Binding-site contacts:
Ligand atom C2 contacts residue LYS7 of chain 2.A at 3.6 Å.
Ligand atom C12 contacts residue LEU102 of chain 2.A at 3.6 Å (hydrophobic).
Ligand atom C3 contacts residue LYS7 of chain 2.A at 3.7 Å.
Ligand atom C6 contacts residue LEU9 of chain 2.A at 3.9 Å (hydrophobic).
Ligand atom C13 contacts residue LEU102 of chain 2.A at 3.9 Å (hydrophobic).
Ligand atom C12 contacts residue SER109 of chain 2.A at 3.6 Å.
Ligand atom C10 contacts residue STL1 of chain 2.C at 0.9 Å.
Ligand atom O1 contacts residue LEU102 of chain 1.A at 3.7 Å.
Ligand atom C12 contacts residue SER109 of chain 1.A at 3.4 Å.
Ligand atom C10 contacts residue THR111 of chain 1.A at 3.8 Å.
Ligand atom C1 contacts residue LYS7 of chain 1.A at 3.8 Å.
Ligand atom C2 contacts residue LYS7 of chain 1.A at 3.6 Å.
Ligand atom C11 contacts residue SER109 of chain 1.A at 3.3 Å.
Ligand atom C2 contacts residue STL1 of chain 2.C at 0.0 Å.
Ligand atom C13 contacts residue STL1 of chain 2.C at 0.6 Å.
Ligand atom C9 contacts residue STL1 of chain 2.C at 0.8 Å.
Ligand atom C11 contacts residue LEU102 of chain 2.A at 3.6 Å (hydrophobic).
Ligand atom C13 contacts residue LEU102 of chain 1.A at 3.8 Å (hydrophobic).
Ligand atom O1 contacts residue SER109 of chain 2.A at 2.7 Å (h-bond).
Ligand atom O1 contacts residue LEU102 of chain 2.A at 3.7 Å.
Ligand atom C11 contacts residue STL1 of chain 2.C at 0.6 Å.
Ligand atom O3 contacts residue STL1 of chain 2.C at 0.5 Å (h-bond).
Ligand atom C3 contacts residue LYS7 of chain 1.A at 3.8 Å.
Ligand atom O1 contacts residue STL1 of chain 2.C at 0.0 Å (h-bond).
Ligand atom C14 contacts residue STL1 of chain 2.C at 0.8 Å.
Ligand atom C8 contacts residue LEU9 of chain 2.A at 3.8 Å (hydrophobic).
Ligand atom C4 contacts residue STL1 of chain 2.C at 0.6 Å.
Ligand atom C4 contacts residue ALA100 of chain 2.A at 3.9 Å (hydrophobic).
Ligand atom C1 contacts residue LYS7 of chain 2.A at 3.8 Å.
Ligand atom C13 contacts residue SER109 of chain 2.A at 3.7 Å.
Ligand atom C3 contacts residue STL1 of chain 2.C at 0.3 Å.
Ligand atom O1 contacts residue SER109 of chain 1.A at 2.7 Å (h-bond).
Ligand atom C5 contacts residue STL1 of chain 2.C at 0.7 Å.
Ligand atom C8 contacts residue STL1 of chain 2.C at 0.8 Å.
Ligand atom C7 contacts residue STL1 of chain 2.C at 0.8 Å.
Ligand atom C12 contacts residue STL1 of chain 2.C at 0.3 Å.
Ligand atom C12 contacts residue LEU102 of chain 1.A at 3.8 Å (hydrophobic).
Ligand atom C1 contacts residue STL1 of chain 2.C at 0.3 Å.
Ligand atom C6 contacts residue STL1 of chain 2.C at 0.6 Å.
Ligand atom O2 contacts residue STL1 of chain 2.C at 0.5 Å (h-bond).

Sequence of chain 1.A:
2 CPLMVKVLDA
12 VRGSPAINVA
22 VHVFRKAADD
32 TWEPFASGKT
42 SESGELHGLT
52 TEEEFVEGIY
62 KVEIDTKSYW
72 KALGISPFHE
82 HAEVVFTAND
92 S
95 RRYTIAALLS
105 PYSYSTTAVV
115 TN

This protein binds this small molecule.
Small molecule (SMILES): Oc1ccc(/C=C/c2cc(O)cc(O)c2)cc1

Sequence of chain 2.A:
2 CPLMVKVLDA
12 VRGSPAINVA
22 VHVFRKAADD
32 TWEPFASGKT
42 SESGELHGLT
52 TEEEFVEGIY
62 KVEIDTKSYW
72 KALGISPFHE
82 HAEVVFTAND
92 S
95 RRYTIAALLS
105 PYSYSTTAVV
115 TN